Binding-site contacts:
Ligand atom C19 contacts residue TRP2 of chain 1.A at 4.0 Å (hydrophobic).
Ligand atom O16 contacts residue LEU137 of chain 1.A at 3.6 Å.
Ligand atom O12 contacts residue TRP205 of chain 1.A at 4.1 Å.
Ligand atom C19 contacts residue THR196 of chain 1.A at 3.9 Å.
Ligand atom C4 contacts residue THR196 of chain 1.A at 3.7 Å.
Ligand atom N13 contacts residue HIS93 of chain 1.A at 3.4 Å (h-bond).
Ligand atom N14 contacts residue THR196 of chain 1.A at 3.2 Å (h-bond).
Ligand atom N13 contacts residue THR195 of chain 1.A at 2.8 Å (h-bond).
Ligand atom O11 contacts residue TRP205 of chain 1.A at 3.7 Å.
Ligand atom O17 contacts residue VAL118 of chain 1.A at 3.9 Å.
Ligand atom O11 contacts residue THR195 of chain 1.A at 3.0 Å (h-bond).
Ligand atom N13 contacts residue HIS116 of chain 1.A at 3.4 Å (h-bond).
Ligand atom S10 contacts residue HIS116 of chain 1.A at 3.9 Å.
Ligand atom O16 contacts residue LEU194 of chain 1.A at 3.9 Å.
Ligand atom O12 contacts residue HIS116 of chain 1.A at 3.4 Å (h-bond).
Ligand atom C18 contacts residue THR196 of chain 1.A at 3.4 Å.
Ligand atom C5 contacts residue THR196 of chain 1.A at 3.2 Å.
Ligand atom C3 contacts residue THR196 of chain 1.A at 3.1 Å.
Ligand atom C2 contacts residue HIS91 of chain 1.A at 4.0 Å.
Ligand atom N13 contacts residue ZN1 of chain 1.B at 2.0 Å.
Ligand atom O12 contacts residue VAL139 of chain 1.A at 3.8 Å.
Ligand atom C18 contacts residue PRO197 of chain 1.A at 3.9 Å (hydrophobic).
Ligand atom O12 contacts residue ZN1 of chain 1.B at 3.1 Å.
Ligand atom C4 contacts residue LEU194 of chain 1.A at 4.0 Å (hydrophobic).
Ligand atom C15 contacts residue GLN89 of chain 1.A at 4.0 Å.
Ligand atom S1 contacts residue LEU194 of chain 1.A at 3.7 Å.
Ligand atom O17 contacts residue GLN89 of chain 1.A at 3.1 Å (h-bond).
Ligand atom S10 contacts residue ZN1 of chain 1.B at 3.0 Å.
Ligand atom O12 contacts residue HIS91 of chain 1.A at 3.3 Å.
Ligand atom N13 contacts residue HIS91 of chain 1.A at 3.3 Å (h-bond).
Ligand atom C2 contacts residue LEU194 of chain 1.A at 3.9 Å (hydrophobic).
Ligand atom S1 contacts residue VAL118 of chain 1.A at 3.7 Å.
Ligand atom C3 contacts residue LEU194 of chain 1.A at 4.1 Å (hydrophobic).
Ligand atom O17 contacts residue LEU88 of chain 1.A at 3.9 Å.
Ligand atom O11 contacts residue LEU194 of chain 1.A at 3.4 Å.
Ligand atom S10 contacts residue THR195 of chain 1.A at 3.8 Å.
Ligand atom O12 contacts residue VAL118 of chain 1.A at 3.9 Å.
Ligand atom C9 contacts residue LEU194 of chain 1.A at 3.8 Å (hydrophobic).
Ligand atom S10 contacts residue HIS91 of chain 1.A at 3.9 Å.
Ligand atom C5 contacts residue PRO197 of chain 1.A at 4.1 Å (hydrophobic).

Sequence of chain 1.A:
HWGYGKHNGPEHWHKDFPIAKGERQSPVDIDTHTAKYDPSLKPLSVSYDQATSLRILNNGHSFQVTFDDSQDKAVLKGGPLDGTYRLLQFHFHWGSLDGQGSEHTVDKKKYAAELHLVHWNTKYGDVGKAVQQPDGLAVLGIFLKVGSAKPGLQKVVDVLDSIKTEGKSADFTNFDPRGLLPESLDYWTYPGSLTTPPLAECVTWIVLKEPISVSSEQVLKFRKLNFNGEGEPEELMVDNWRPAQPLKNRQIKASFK

This small molecule binds to this protein.
Small molecule (SMILES): CCN[C@H]1C[C@H](C)S(=O)(=O)c2sc(S(N)(=O)=O)cc21